A small-molecule ligand and the protein it binds are described below.
Small molecule (SMILES): CSCC[C@H](NC(=O)[C@@H](NC(=O)[C@H](C)NC(=O)[C@H](Cc1ccccc1)NC(=O)[C@H](CC(N)=O)NC(=O)[C@H](Cc1ccc(O)cc1)NC(=O)[C@@H](NC(=O)[C@H](C)NC(=O)[C@@H](N)CO)C(C)C)[C@@H](C)O)C(=O)O

Binding-site contacts:
Ligand atom OD1 contacts residue GLN96 of chain 1.A at 3.3 Å (h-bond).
Ligand atom O contacts residue LYS145 of chain 1.A at 2.6 Å (salt-bridge).
Ligand atom OD1 contacts residue GLN69 of chain 1.A at 3.4 Å (h-bond).
Ligand atom O contacts residue TRP72 of chain 1.A at 3.4 Å (h-bond).
Ligand atom N contacts residue LYS65 of chain 1.A at 3.2 Å (salt-bridge).
Ligand atom CB contacts residue GLN69 of chain 1.A at 3.2 Å.
Ligand atom N contacts residue TRP72 of chain 1.A at 3.4 Å (h-bond).
Ligand atom CA contacts residue GLU62 of chain 1.A at 3.3 Å.
Ligand atom OG contacts residue LYS65 of chain 1.A at 2.7 Å (salt-bridge).
Ligand atom O contacts residue TYR158 of chain 1.A at 2.8 Å (h-bond).
Ligand atom O contacts residue TYR6 of chain 1.A at 3.2 Å.
Ligand atom O contacts residue GLU162 of chain 1.A at 3.4 Å (salt-bridge).
Ligand atom N contacts residue TYR170 of chain 1.A at 2.7 Å (h-bond).
Ligand atom O contacts residue HIS154 of chain 1.A at 2.7 Å (h-bond).
Ligand atom N contacts residue GLU62 of chain 1.A at 2.7 Å (salt-bridge).
Ligand atom CA contacts residue TRP72 of chain 1.A at 3.3 Å (hydrophobic).
Ligand atom O contacts residue TRP146 of chain 1.A at 2.8 Å (h-bond).
Ligand atom O contacts residue ASN79 of chain 1.A at 3.0 Å (h-bond).
Ligand atom OG contacts residue GLU162 of chain 1.A at 2.8 Å (salt-bridge).
Ligand atom O contacts residue TRP72 of chain 1.A at 2.8 Å (h-bond).
Ligand atom O contacts residue LYS65 of chain 1.A at 2.7 Å.
Ligand atom CE2 contacts residue SER149 of chain 1.A at 3.4 Å.
Ligand atom N contacts residue TYR6 of chain 1.A at 3.3 Å (h-bond).
Ligand atom ND2 contacts residue GLN96 of chain 1.A at 2.9 Å (h-bond).
Ligand atom CG contacts residue GLN69 of chain 1.A at 3.2 Å.
Ligand atom CE contacts residue TRP72 of chain 1.A at 3.2 Å (hydrophobic).
Ligand atom N contacts residue GLN69 of chain 1.A at 2.7 Å (h-bond).
Ligand atom N contacts residue SER76 of chain 1.A at 3.2 Å (h-bond).
Ligand atom O contacts residue LYS145 of chain 1.A at 3.3 Å (salt-bridge).
Ligand atom ND2 contacts residue GLN69 of chain 1.A at 3.0 Å (h-bond).
Ligand atom CG2 contacts residue TYR158 of chain 1.A at 3.3 Å (hydrophobic).
Ligand atom OXT contacts residue TYR83 of chain 1.A at 2.7 Å (h-bond).
Ligand atom OG1 contacts residue LYS145 of chain 1.A at 3.0 Å (salt-bridge).
Ligand atom CB contacts residue TRP166 of chain 1.A at 3.4 Å (hydrophobic).
Ligand atom ND2 contacts residue TRP72 of chain 1.A at 3.3 Å.
Ligand atom N contacts residue TYR155 of chain 1.A at 2.9 Å (h-bond).
Ligand atom CB contacts residue TRP72 of chain 1.A at 3.4 Å (hydrophobic).
Ligand atom OXT contacts residue THR142 of chain 1.A at 2.8 Å (h-bond).
Ligand atom CE contacts residue LEU94 of chain 1.A at 3.2 Å (hydrophobic).
Ligand atom O contacts residue TRP146 of chain 1.A at 2.9 Å (h-bond).

Sequence of chain 1.A:
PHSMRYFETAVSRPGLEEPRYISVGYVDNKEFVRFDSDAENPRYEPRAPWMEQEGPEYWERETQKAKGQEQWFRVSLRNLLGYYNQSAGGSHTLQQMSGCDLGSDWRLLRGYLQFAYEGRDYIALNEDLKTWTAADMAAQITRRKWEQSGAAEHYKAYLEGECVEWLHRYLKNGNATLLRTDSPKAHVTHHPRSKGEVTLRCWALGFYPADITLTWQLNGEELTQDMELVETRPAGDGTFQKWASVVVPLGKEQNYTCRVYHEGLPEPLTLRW